Sequence of chain 1.A:
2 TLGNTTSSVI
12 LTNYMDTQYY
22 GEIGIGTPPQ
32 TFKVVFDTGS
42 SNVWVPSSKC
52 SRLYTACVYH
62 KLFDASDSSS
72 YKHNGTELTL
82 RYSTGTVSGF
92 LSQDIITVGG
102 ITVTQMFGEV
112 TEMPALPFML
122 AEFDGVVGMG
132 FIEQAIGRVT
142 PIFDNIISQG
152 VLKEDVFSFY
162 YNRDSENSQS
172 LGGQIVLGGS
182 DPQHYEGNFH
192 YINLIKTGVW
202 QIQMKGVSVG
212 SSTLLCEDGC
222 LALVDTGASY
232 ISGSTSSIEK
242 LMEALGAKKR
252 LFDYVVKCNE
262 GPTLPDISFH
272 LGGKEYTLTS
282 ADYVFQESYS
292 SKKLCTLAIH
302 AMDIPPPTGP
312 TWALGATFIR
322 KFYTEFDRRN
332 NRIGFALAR

Binding-site contacts:
Ligand atom N2 contacts residue ASN75 of chain 1.A at 3.0 Å (h-bond).
Ligand atom O7 contacts residue ASN75 of chain 1.A at 3.4 Å (h-bond).
Ligand atom C3 contacts residue ASN75 of chain 1.A at 3.8 Å.
Ligand atom C2 contacts residue ASN75 of chain 1.A at 2.4 Å.
Ligand atom C5 contacts residue ASN75 of chain 1.A at 3.6 Å.
Ligand atom C4 contacts residue ASN75 of chain 1.A at 4.2 Å.
Ligand atom O5 contacts residue ASN75 of chain 1.A at 2.3 Å (h-bond).
Ligand atom C1 contacts residue THR77 of chain 1.A at 4.0 Å.
Ligand atom C1 contacts residue ASN75 of chain 1.A at 1.4 Å.
Ligand atom O7 contacts residue HIS74 of chain 1.A at 4.0 Å.
Ligand atom C7 contacts residue ASN75 of chain 1.A at 3.5 Å.
Ligand atom C8 contacts residue ASN75 of chain 1.A at 3.3 Å.
Ligand atom O5 contacts residue MET107 of chain 1.A at 4.2 Å.
Ligand atom N2 contacts residue THR77 of chain 1.A at 4.2 Å.

A protein and the small-molecule ligand that binds it are described below.
Small molecule (SMILES): CC(=O)N[C@@H]1[C@@H](O)[C@H](O)[C@@H](CO)O[C@H]1O